The small molecule below binds the protein below.
Small molecule (SMILES): O=C(Nc1cccc(Br)n1)[C@@H]1SCCN1C(=O)Cn1ncc2ccccc21

Sequence of chain 1.D:
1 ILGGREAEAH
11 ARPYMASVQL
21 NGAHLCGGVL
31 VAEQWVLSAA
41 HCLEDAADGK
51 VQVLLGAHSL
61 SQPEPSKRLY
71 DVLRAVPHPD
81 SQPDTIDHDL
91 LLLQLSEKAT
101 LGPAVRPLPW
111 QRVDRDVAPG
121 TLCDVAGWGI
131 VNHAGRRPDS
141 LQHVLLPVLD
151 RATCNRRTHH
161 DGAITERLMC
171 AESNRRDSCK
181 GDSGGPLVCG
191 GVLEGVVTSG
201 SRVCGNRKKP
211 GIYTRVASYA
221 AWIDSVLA

Binding-site contacts:
Ligand atom BR contacts residue TRP128 of chain 1.D at 3.5 Å.
Ligand atom S contacts residue CYS26 of chain 1.D at 3.7 Å.
Ligand atom N3 contacts residue GLY200 of chain 1.D at 3.6 Å (h-bond).
Ligand atom C4 contacts residue HIS41 of chain 1.D at 3.4 Å.
Ligand atom C5 contacts residue SER199 of chain 1.D at 3.7 Å.
Ligand atom C6 contacts residue SER183 of chain 1.D at 3.2 Å.
Ligand atom C12 contacts residue SER201 of chain 1.D at 3.5 Å.
Ligand atom N contacts residue LEU25 of chain 1.D at 3.6 Å (h-bond).
Ligand atom C7 contacts residue SER199 of chain 1.D at 3.2 Å.
Ligand atom C2 contacts residue LEU25 of chain 1.D at 3.6 Å (hydrophobic).
Ligand atom C3 contacts residue SER183 of chain 1.D at 3.7 Å.
Ligand atom C3 contacts residue LEU25 of chain 1.D at 3.4 Å (hydrophobic).
Ligand atom O contacts residue GLY181 of chain 1.D at 2.8 Å (h-bond).
Ligand atom C9 contacts residue LYS180 of chain 1.D at 3.7 Å.
Ligand atom C1 contacts residue LEU25 of chain 1.D at 3.7 Å (hydrophobic).
Ligand atom C8 contacts residue GLY200 of chain 1.D at 3.6 Å.
Ligand atom S contacts residue LEU25 of chain 1.D at 3.8 Å.
Ligand atom O contacts residue SER183 of chain 1.D at 3.0 Å (h-bond).
Ligand atom S contacts residue CYS42 of chain 1.D at 3.4 Å (h-bond).
Ligand atom C4 contacts residue GLU44 of chain 1.D at 3.5 Å.
Ligand atom O contacts residue LYS180 of chain 1.D at 3.5 Å.
Ligand atom N4 contacts residue SER183 of chain 1.D at 3.8 Å.
Ligand atom C14 contacts residue CYS204 of chain 1.D at 3.6 Å (hydrophobic).
Ligand atom C16 contacts residue LYS180 of chain 1.D at 3.4 Å.
Ligand atom N4 contacts residue GLY200 of chain 1.D at 3.4 Å (h-bond).
Ligand atom C17 contacts residue ILE130 of chain 1.D at 3.8 Å (hydrophobic).
Ligand atom N4 contacts residue THR198 of chain 1.D at 3.6 Å (h-bond).
Ligand atom C contacts residue ARG137 of chain 1.D at 3.7 Å.
Ligand atom N contacts residue GLY181 of chain 1.D at 3.3 Å.
Ligand atom BR contacts residue ARG137 of chain 1.D at 3.7 Å.
Ligand atom N2 contacts residue SER183 of chain 1.D at 3.5 Å (h-bond).
Ligand atom C17 contacts residue ARG137 of chain 1.D at 3.5 Å.
Ligand atom C14 contacts residue LYS180 of chain 1.D at 3.7 Å.
Ligand atom N1 contacts residue LEU25 of chain 1.D at 2.9 Å (h-bond).
Ligand atom C13 contacts residue ARG202 of chain 1.D at 3.2 Å.
Ligand atom C11 contacts residue SER201 of chain 1.D at 3.6 Å.
Ligand atom C14 contacts residue ARG202 of chain 1.D at 3.4 Å.
Ligand atom C15 contacts residue LYS180 of chain 1.D at 3.5 Å.
Ligand atom C5 contacts residue HIS41 of chain 1.D at 3.6 Å.
Ligand atom C12 contacts residue LYS180 of chain 1.D at 3.6 Å.